Binding-site contacts:
Ligand atom O7 contacts residue ASN533 of chain 1.C at 3.5 Å (h-bond).
Ligand atom C3 contacts residue ARG197 of chain 1.C at 4.2 Å.
Ligand atom O6 contacts residue ARG197 of chain 1.C at 2.4 Å (salt-bridge).
Ligand atom O7 contacts residue PHE531 of chain 1.C at 4.1 Å.
Ligand atom C4 contacts residue ARG197 of chain 1.C at 4.3 Å.
Ligand atom O6 contacts residue ASN199 of chain 1.C at 3.3 Å (h-bond).
Ligand atom O7 contacts residue ASP537 of chain 1.C at 3.0 Å (salt-bridge).
Ligand atom C5 contacts residue ASN533 of chain 1.C at 3.7 Å.
Ligand atom C2 contacts residue ASP537 of chain 1.C at 3.7 Å.
Ligand atom C6 contacts residue ASN199 of chain 1.C at 4.4 Å.
Ligand atom C7 contacts residue ASN533 of chain 1.C at 3.4 Å.
Ligand atom C6 contacts residue ARG197 of chain 1.C at 3.7 Å.
Ligand atom C4 contacts residue ASN533 of chain 1.C at 4.2 Å.
Ligand atom C8 contacts residue PHE531 of chain 1.C at 3.6 Å (hydrophobic).
Ligand atom C5 contacts residue ARG197 of chain 1.C at 4.0 Å.
Ligand atom C1 contacts residue ASN199 of chain 1.C at 4.2 Å.
Ligand atom C7 contacts residue ASP537 of chain 1.C at 3.9 Å.
Ligand atom C3 contacts residue ASN533 of chain 1.C at 3.8 Å.
Ligand atom C1 contacts residue ARG197 of chain 1.C at 4.1 Å.
Ligand atom O5 contacts residue ARG197 of chain 1.C at 3.4 Å (salt-bridge).
Ligand atom C3 contacts residue ASP537 of chain 1.C at 4.3 Å.
Ligand atom O6 contacts residue ASN533 of chain 1.C at 4.5 Å.
Ligand atom O5 contacts residue ASN199 of chain 1.C at 4.0 Å.
Ligand atom O5 contacts residue ASN533 of chain 1.C at 2.4 Å (h-bond).
Ligand atom O3 contacts residue ASP537 of chain 1.C at 4.0 Å.
Ligand atom O4 contacts residue ARG197 of chain 1.C at 4.2 Å.
Ligand atom C1 contacts residue ASN533 of chain 1.C at 1.4 Å.
Ligand atom N2 contacts residue ASN533 of chain 1.C at 2.9 Å (h-bond).
Ligand atom C7 contacts residue PHE531 of chain 1.C at 4.0 Å (hydrophobic).
Ligand atom C2 contacts residue ASN533 of chain 1.C at 2.5 Å.
Ligand atom C8 contacts residue ASN533 of chain 1.C at 4.5 Å.
Ligand atom N2 contacts residue ASP537 of chain 1.C at 4.2 Å.

The small molecule below binds the protein below.
Small molecule (SMILES): CC(=O)N[C@H]1[C@H](O[C@H]2[C@H](O)[C@@H](NC(C)=O)CO[C@@H]2CO)O[C@H](CO)[C@@H](O)[C@@H]1O

Sequence of chain 1.C:
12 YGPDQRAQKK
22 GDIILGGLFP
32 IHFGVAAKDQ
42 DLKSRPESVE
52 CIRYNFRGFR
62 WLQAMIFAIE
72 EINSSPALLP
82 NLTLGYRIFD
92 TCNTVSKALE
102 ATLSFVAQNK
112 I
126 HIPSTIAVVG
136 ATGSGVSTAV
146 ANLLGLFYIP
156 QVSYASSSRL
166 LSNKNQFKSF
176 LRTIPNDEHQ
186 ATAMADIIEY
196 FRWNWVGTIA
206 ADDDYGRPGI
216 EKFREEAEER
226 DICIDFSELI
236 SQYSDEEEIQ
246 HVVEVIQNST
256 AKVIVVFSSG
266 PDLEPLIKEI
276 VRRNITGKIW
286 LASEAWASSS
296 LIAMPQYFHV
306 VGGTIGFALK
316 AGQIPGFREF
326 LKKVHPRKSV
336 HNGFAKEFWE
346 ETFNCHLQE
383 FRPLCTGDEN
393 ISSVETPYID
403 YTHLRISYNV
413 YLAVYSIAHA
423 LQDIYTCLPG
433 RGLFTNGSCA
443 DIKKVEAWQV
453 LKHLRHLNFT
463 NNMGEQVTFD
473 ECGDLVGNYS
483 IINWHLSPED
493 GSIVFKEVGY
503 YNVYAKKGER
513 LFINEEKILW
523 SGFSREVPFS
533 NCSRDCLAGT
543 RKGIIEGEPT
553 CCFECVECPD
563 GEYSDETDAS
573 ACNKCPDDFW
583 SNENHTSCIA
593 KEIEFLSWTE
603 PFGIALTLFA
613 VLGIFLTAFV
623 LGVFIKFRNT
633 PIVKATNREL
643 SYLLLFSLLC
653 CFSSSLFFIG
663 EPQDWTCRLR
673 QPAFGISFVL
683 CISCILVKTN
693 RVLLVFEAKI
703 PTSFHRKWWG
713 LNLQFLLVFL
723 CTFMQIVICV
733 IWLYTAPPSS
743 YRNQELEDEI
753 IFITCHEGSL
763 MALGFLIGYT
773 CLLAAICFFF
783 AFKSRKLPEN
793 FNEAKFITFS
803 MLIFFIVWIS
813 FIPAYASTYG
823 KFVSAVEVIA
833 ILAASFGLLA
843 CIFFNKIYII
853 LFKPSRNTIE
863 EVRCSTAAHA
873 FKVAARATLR